Binding-site contacts:
Ligand atom O7 contacts residue PRO182 of chain 1.B at 3.9 Å.
Ligand atom O6 contacts residue GLY348 of chain 1.B at 4.3 Å.
Ligand atom N2 contacts residue ASN232 of chain 1.B at 2.9 Å (h-bond).
Ligand atom C1 contacts residue SER415 of chain 1.B at 3.3 Å.
Ligand atom C8 contacts residue VAL224 of chain 1.B at 4.3 Å (hydrophobic).
Ligand atom C1 contacts residue VAL414 of chain 1.B at 3.8 Å (hydrophobic).
Ligand atom C2 contacts residue VAL414 of chain 1.B at 4.2 Å (hydrophobic).
Ligand atom C7 contacts residue SER415 of chain 1.B at 4.4 Å.
Ligand atom N2 contacts residue SER415 of chain 1.B at 3.5 Å (h-bond).
Ligand atom C2 contacts residue ASN232 of chain 1.B at 2.4 Å.
Ligand atom O3 contacts residue CYS347 of chain 1.B at 4.0 Å.
Ligand atom C4 contacts residue ASN232 of chain 1.B at 4.3 Å.
Ligand atom C4 contacts residue VAL414 of chain 1.B at 4.2 Å (hydrophobic).
Ligand atom C5 contacts residue ASN232 of chain 1.B at 3.7 Å.
Ligand atom C6 contacts residue NAG1 of chain 1.T at 3.8 Å.
Ligand atom C5 contacts residue VAL414 of chain 1.B at 3.8 Å (hydrophobic).
Ligand atom O5 contacts residue VAL414 of chain 1.B at 4.2 Å.
Ligand atom C7 contacts residue ASN232 of chain 1.B at 3.4 Å.
Ligand atom C2 contacts residue SER415 of chain 1.B at 3.9 Å.
Ligand atom N2 contacts residue VAL414 of chain 1.B at 4.4 Å.
Ligand atom C3 contacts residue VAL414 of chain 1.B at 3.8 Å (hydrophobic).
Ligand atom O5 contacts residue ASN232 of chain 1.B at 2.4 Å (h-bond).
Ligand atom O5 contacts residue SER415 of chain 1.B at 4.4 Å.
Ligand atom O4 contacts residue VAL414 of chain 1.B at 4.4 Å.
Ligand atom C5 contacts residue NAG1 of chain 1.T at 4.0 Å.
Ligand atom C8 contacts residue ASN232 of chain 1.B at 4.5 Å.
Ligand atom O5 contacts residue NAG1 of chain 1.T at 3.6 Å.
Ligand atom O7 contacts residue ASN232 of chain 1.B at 3.5 Å (h-bond).
Ligand atom C3 contacts residue SER415 of chain 1.B at 4.4 Å.
Ligand atom C1 contacts residue NAG1 of chain 1.T at 4.5 Å.
Ligand atom C1 contacts residue ASN232 of chain 1.B at 1.5 Å.
Ligand atom C8 contacts residue ASN346 of chain 1.B at 3.4 Å.
Ligand atom C3 contacts residue ASN232 of chain 1.B at 3.8 Å.

Sequence of chain 1.B:
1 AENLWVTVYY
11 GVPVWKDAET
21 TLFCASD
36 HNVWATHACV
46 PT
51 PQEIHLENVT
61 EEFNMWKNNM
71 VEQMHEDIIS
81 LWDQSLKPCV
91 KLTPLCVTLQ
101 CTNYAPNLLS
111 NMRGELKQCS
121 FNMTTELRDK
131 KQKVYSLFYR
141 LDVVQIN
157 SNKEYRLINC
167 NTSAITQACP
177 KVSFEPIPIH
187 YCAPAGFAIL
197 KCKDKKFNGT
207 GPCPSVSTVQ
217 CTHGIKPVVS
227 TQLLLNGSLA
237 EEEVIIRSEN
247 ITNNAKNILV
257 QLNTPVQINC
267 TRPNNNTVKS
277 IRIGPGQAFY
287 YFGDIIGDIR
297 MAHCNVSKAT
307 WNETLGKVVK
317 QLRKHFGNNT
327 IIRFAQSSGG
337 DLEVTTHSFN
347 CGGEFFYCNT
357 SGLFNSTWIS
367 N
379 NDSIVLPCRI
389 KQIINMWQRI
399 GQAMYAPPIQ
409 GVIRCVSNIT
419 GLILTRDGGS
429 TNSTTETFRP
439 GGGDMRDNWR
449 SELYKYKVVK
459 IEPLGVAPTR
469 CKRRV

The small molecule below binds the protein below.
Small molecule (SMILES): CC(=O)N[C@H]1[C@H](O[C@H]2[C@H](O)[C@@H](NC(C)=O)CO[C@@H]2CO)O[C@H](CO)[C@@H](O[C@@H]2O[C@H](CO[C@H]3O[C@H](CO)[C@@H](O)[C@H](O)[C@@H]3O)[C@@H](O)[C@H](O[C@H]3O[C@H](CO)[C@@H](O)[C@H](O)[C@@H]3O)[C@@H]2O)[C@@H]1O